Binding-site contacts:
Ligand atom O1A contacts residue ASN148 of chain 3.A at 4.5 Å.
Ligand atom O4 contacts residue PRO252 of chain 2.A at 4.0 Å.
Ligand atom O10 contacts residue ASN96 of chain 2.A at 4.3 Å.
Ligand atom C6 contacts residue TYR145 of chain 3.A at 3.4 Å (hydrophobic).
Ligand atom O9 contacts residue TYR145 of chain 3.A at 4.3 Å.
Ligand atom O10 contacts residue TYR250 of chain 2.A at 2.3 Å (h-bond).
Ligand atom C4 contacts residue TYR250 of chain 2.A at 4.3 Å (hydrophobic).
Ligand atom O8 contacts residue ALA146 of chain 3.A at 3.4 Å.
Ligand atom C4 contacts residue TYR145 of chain 3.A at 3.6 Å (hydrophobic).
Ligand atom C11 contacts residue TYR250 of chain 2.A at 3.1 Å (hydrophobic).
Ligand atom O4 contacts residue ASN251 of chain 2.A at 4.3 Å.
Ligand atom O4 contacts residue TYR145 of chain 3.A at 4.1 Å.
Ligand atom C5 contacts residue TYR145 of chain 3.A at 3.4 Å (hydrophobic).
Ligand atom N5 contacts residue TYR145 of chain 3.A at 2.6 Å (h-bond).
Ligand atom C1 contacts residue ALA146 of chain 3.A at 4.0 Å (hydrophobic).
Ligand atom O1A contacts residue ALA146 of chain 3.A at 3.2 Å.
Ligand atom C8 contacts residue ALA146 of chain 3.A at 4.4 Å (hydrophobic).
Ligand atom C4 contacts residue PRO252 of chain 2.A at 4.3 Å (hydrophobic).
Ligand atom C10 contacts residue TYR250 of chain 2.A at 2.9 Å (hydrophobic).
Ligand atom C1 contacts residue SER147 of chain 3.A at 3.6 Å.
Ligand atom C6 contacts residue ALA146 of chain 3.A at 4.3 Å (hydrophobic).
Ligand atom C11 contacts residue ARG143 of chain 3.A at 3.9 Å.
Ligand atom O1B contacts residue SER147 of chain 3.A at 2.6 Å (h-bond).
Ligand atom N5 contacts residue TYR250 of chain 2.A at 3.9 Å.
Ligand atom O4 contacts residue TYR250 of chain 2.A at 3.0 Å.
Ligand atom O1B contacts residue PRO252 of chain 2.A at 3.4 Å.
Ligand atom C9 contacts residue TYR145 of chain 3.A at 4.2 Å (hydrophobic).
Ligand atom C7 contacts residue TYR145 of chain 3.A at 3.9 Å (hydrophobic).
Ligand atom C1 contacts residue PRO252 of chain 2.A at 4.1 Å (hydrophobic).
Ligand atom O1A contacts residue SER147 of chain 3.A at 3.1 Å (h-bond).
Ligand atom C10 contacts residue TYR145 of chain 3.A at 3.6 Å (hydrophobic).
Ligand atom C3 contacts residue PRO252 of chain 2.A at 4.3 Å (hydrophobic).
Ligand atom O1B contacts residue ALA146 of chain 3.A at 4.3 Å.
Ligand atom C11 contacts residue TYR145 of chain 3.A at 3.8 Å (hydrophobic).

Sequence of chain 2.A:
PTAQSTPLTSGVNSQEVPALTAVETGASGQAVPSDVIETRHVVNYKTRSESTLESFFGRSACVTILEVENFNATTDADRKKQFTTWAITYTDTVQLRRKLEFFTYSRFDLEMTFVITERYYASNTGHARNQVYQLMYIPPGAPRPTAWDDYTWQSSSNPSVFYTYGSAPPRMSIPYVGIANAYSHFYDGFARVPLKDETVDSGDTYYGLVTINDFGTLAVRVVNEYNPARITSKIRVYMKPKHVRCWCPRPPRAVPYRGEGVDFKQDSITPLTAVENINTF

Sequence of chain 3.A:
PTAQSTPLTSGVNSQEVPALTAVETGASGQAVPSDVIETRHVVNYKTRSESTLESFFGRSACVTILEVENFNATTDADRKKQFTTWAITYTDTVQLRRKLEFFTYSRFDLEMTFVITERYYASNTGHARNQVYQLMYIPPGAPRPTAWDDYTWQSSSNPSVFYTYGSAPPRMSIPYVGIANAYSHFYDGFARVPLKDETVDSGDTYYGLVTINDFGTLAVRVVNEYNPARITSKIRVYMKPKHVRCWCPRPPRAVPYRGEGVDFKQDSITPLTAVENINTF

This protein binds this small molecule.
Small molecule (SMILES): CCCCO[C@]1(C(=O)O)C[C@H](O)[C@@H](NC(C)=O)[C@H]([C@H](O)[C@H](O)CO)O1